This protein binds this small molecule.
Small molecule (SMILES): N#C[Fe](C#N)(C#N)(C#N)(C#N)C#N

Sequence of chain 1.A:
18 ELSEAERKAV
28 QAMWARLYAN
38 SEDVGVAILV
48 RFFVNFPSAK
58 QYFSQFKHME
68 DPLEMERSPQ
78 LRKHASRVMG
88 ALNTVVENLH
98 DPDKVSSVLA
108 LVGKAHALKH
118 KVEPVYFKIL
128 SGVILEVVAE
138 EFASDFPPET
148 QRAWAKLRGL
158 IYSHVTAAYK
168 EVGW

Binding-site contacts:
Ligand atom C23 contacts residue ARG155 of chain 1.A at 3.6 Å.
Ligand atom N23 contacts residue ARG155 of chain 1.A at 3.4 Å.
Ligand atom C26 contacts residue TYR159 of chain 1.A at 4.0 Å (hydrophobic).
Ligand atom N25 contacts residue TYR159 of chain 1.A at 3.6 Å.
Ligand atom C24 contacts residue LYS125 of chain 1.A at 3.6 Å.
Ligand atom C21 contacts residue LYS125 of chain 1.A at 3.4 Å.
Ligand atom N23 contacts residue ALA152 of chain 1.A at 4.3 Å.
Ligand atom N24 contacts residue TYR159 of chain 1.A at 3.7 Å.
Ligand atom C22 contacts residue LYS125 of chain 1.A at 3.6 Å.
Ligand atom N24 contacts residue LYS125 of chain 1.A at 3.7 Å.
Ligand atom C24 contacts residue ARG155 of chain 1.A at 3.2 Å.
Ligand atom N21 contacts residue GLY156 of chain 1.A at 3.7 Å.
Ligand atom C21 contacts residue TYR159 of chain 1.A at 3.8 Å (hydrophobic).
Ligand atom C26 contacts residue GLY156 of chain 1.A at 4.0 Å.
Ligand atom C22 contacts residue ARG155 of chain 1.A at 4.3 Å.
Ligand atom FE2 contacts residue ARG155 of chain 1.A at 4.5 Å.
Ligand atom C24 contacts residue TYR159 of chain 1.A at 4.0 Å (hydrophobic).
Ligand atom N23 contacts residue GLY156 of chain 1.A at 4.4 Å.
Ligand atom N22 contacts residue LYS125 of chain 1.A at 3.7 Å.
Ligand atom FE2 contacts residue LYS125 of chain 1.A at 4.3 Å.
Ligand atom N22 contacts residue ARG155 of chain 1.A at 4.0 Å.
Ligand atom N21 contacts residue TYR159 of chain 1.A at 3.6 Å.
Ligand atom N24 contacts residue ARG155 of chain 1.A at 2.8 Å (salt-bridge).
Ligand atom N25 contacts residue LYS125 of chain 1.A at 3.0 Å (salt-bridge).